The small molecule below binds the protein below.
Small molecule (SMILES): CC(=O)N[C@@H]1[C@@H](O)[C@H](O)[C@@H](CO)O[C@H]1O

Binding-site contacts:
Ligand atom O5 contacts residue ASN226 of chain 1.A at 3.9 Å.
Ligand atom O7 contacts residue ASN226 of chain 1.A at 3.3 Å (h-bond).
Ligand atom C2 contacts residue ASN226 of chain 1.A at 3.3 Å.
Ligand atom C1 contacts residue VAL79 of chain 1.A at 3.3 Å (hydrophobic).
Ligand atom N2 contacts residue ASN226 of chain 1.A at 2.7 Å (h-bond).
Ligand atom C1 contacts residue ASN226 of chain 1.A at 3.0 Å.
Ligand atom N2 contacts residue VAL79 of chain 1.A at 4.4 Å.
Ligand atom C5 contacts residue VAL79 of chain 1.A at 3.6 Å (hydrophobic).
Ligand atom O5 contacts residue VAL79 of chain 1.A at 3.4 Å.
Ligand atom C1 contacts residue ASN214 of chain 1.A at 4.0 Å.
Ligand atom C6 contacts residue ASN214 of chain 1.A at 4.1 Å.
Ligand atom O5 contacts residue ASN214 of chain 1.A at 3.2 Å (h-bond).
Ligand atom C8 contacts residue ASN226 of chain 1.A at 3.3 Å.
Ligand atom C6 contacts residue VAL79 of chain 1.A at 4.3 Å (hydrophobic).
Ligand atom C7 contacts residue ASN226 of chain 1.A at 3.0 Å.
Ligand atom C5 contacts residue ASN214 of chain 1.A at 4.2 Å.

Sequence of chain 1.A:
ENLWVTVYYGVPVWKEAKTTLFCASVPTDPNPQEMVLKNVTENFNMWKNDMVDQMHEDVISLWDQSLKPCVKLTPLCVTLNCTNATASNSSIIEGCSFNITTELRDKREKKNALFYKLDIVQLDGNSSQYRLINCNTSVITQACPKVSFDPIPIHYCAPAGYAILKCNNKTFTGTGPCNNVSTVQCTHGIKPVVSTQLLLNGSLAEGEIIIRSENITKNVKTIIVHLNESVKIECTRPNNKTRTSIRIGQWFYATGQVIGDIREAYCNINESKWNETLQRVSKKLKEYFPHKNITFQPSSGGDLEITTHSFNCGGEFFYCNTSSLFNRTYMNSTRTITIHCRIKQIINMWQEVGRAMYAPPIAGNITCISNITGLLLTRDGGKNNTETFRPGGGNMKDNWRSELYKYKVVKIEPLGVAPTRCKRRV